This protein binds this small molecule.
Small molecule (SMILES): Nc1ncnc2c1ncn2[C@@H]1O[C@H](COP(=O)(O)OP(=O)(O)OP(O)(O)=S)[C@@H](O)[C@H]1O

Sequence of chain 1.L:
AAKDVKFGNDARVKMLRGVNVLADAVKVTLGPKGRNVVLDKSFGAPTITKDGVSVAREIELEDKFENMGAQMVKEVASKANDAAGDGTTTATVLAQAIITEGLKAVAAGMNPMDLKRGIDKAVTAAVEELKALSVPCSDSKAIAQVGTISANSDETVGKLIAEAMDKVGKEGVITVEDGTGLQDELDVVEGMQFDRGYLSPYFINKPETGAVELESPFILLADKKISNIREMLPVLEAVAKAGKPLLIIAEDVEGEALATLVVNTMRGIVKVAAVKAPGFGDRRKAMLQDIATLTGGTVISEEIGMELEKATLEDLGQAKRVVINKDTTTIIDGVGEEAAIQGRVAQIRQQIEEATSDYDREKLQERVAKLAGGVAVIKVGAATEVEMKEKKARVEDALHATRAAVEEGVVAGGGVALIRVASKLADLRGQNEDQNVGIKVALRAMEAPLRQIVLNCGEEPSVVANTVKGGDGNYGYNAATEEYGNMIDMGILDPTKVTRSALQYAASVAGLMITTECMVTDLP

Binding-site contacts:
Ligand atom O3G contacts residue TL1 of chain 1.ZB at 3.1 Å.
Ligand atom O1B contacts residue MG1 of chain 1.AC at 2.3 Å.
Ligand atom O2' contacts residue GLY414 of chain 1.L at 2.6 Å (h-bond).
Ligand atom O2G contacts residue MG1 of chain 1.AC at 2.1 Å.
Ligand atom C3' contacts residue ASP494 of chain 1.L at 3.1 Å.
Ligand atom N6 contacts residue ASN478 of chain 1.L at 3.0 Å (h-bond).
Ligand atom O3G contacts residue GLY52 of chain 1.L at 3.4 Å (h-bond).
Ligand atom C5 contacts residue PRO32 of chain 1.L at 3.6 Å (hydrophobic).
Ligand atom O2A contacts residue MG1 of chain 1.AC at 2.1 Å.
Ligand atom O1B contacts residue ASP86 of chain 1.L at 2.6 Å (salt-bridge).
Ligand atom C6 contacts residue PRO32 of chain 1.L at 3.6 Å (hydrophobic).
Ligand atom O1B contacts residue GLY87 of chain 1.L at 3.0 Å (h-bond).
Ligand atom PB contacts residue GLY87 of chain 1.L at 3.5 Å.
Ligand atom N3 contacts residue GLY414 of chain 1.L at 3.5 Å.
Ligand atom O3B contacts residue THR88 of chain 1.L at 3.1 Å (h-bond).
Ligand atom S1G contacts residue VAL53 of chain 1.L at 3.6 Å.
Ligand atom C2 contacts residue ALA479 of chain 1.L at 3.6 Å (hydrophobic).
Ligand atom PA contacts residue MG1 of chain 1.AC at 3.4 Å.
Ligand atom O2B contacts residue THR90 of chain 1.L at 2.9 Å (h-bond).
Ligand atom N1 contacts residue ALA479 of chain 1.L at 3.0 Å (h-bond).
Ligand atom O2B contacts residue THR89 of chain 1.L at 2.8 Å (h-bond).
Ligand atom C2' contacts residue ASP494 of chain 1.L at 3.1 Å.
Ligand atom O3A contacts residue THR89 of chain 1.L at 3.5 Å (h-bond).
Ligand atom O2G contacts residue ASP86 of chain 1.L at 3.6 Å (salt-bridge).
Ligand atom O2B contacts residue GLY87 of chain 1.L at 3.0 Å.
Ligand atom S1G contacts residue THR88 of chain 1.L at 3.4 Å (h-bond).
Ligand atom O2' contacts residue GLY413 of chain 1.L at 3.5 Å.
Ligand atom N6 contacts residue ILE492 of chain 1.L at 3.5 Å.
Ligand atom O2B contacts residue THR88 of chain 1.L at 3.1 Å (h-bond).
Ligand atom O3B contacts residue THR89 of chain 1.L at 3.3 Å (h-bond).
Ligand atom C2 contacts residue TYR477 of chain 1.L at 3.6 Å (hydrophobic).
Ligand atom O2' contacts residue ASP494 of chain 1.L at 2.7 Å (salt-bridge).
Ligand atom O3G contacts residue THR89 of chain 1.L at 3.5 Å (h-bond).
Ligand atom PB contacts residue MG1 of chain 1.AC at 3.4 Å.
Ligand atom O3' contacts residue ASP494 of chain 1.L at 2.8 Å (salt-bridge).
Ligand atom S1G contacts residue ASP51 of chain 1.L at 3.2 Å (salt-bridge).
Ligand atom O1A contacts residue TL1 of chain 1.ZB at 3.0 Å.
Ligand atom N6 contacts residue ALA480 of chain 1.L at 3.6 Å.
Ligand atom O1A contacts residue THR29 of chain 1.L at 3.5 Å (h-bond).
Ligand atom PG contacts residue MG1 of chain 1.AC at 3.4 Å.